Binding-site contacts:
Ligand atom C7 contacts residue ASN773 of chain 1.D at 3.4 Å.
Ligand atom C1 contacts residue ASN773 of chain 1.D at 1.4 Å.
Ligand atom C8 contacts residue ASN773 of chain 1.D at 4.4 Å.
Ligand atom O7 contacts residue TYR770 of chain 1.D at 4.0 Å.
Ligand atom C7 contacts residue SER771 of chain 1.D at 4.2 Å.
Ligand atom C6 contacts residue GLN753 of chain 1.D at 4.3 Å.
Ligand atom C5 contacts residue ASN773 of chain 1.D at 3.7 Å.
Ligand atom N2 contacts residue ASN773 of chain 1.D at 2.8 Å (h-bond).
Ligand atom C4 contacts residue ASN773 of chain 1.D at 4.2 Å.
Ligand atom C1 contacts residue SER771 of chain 1.D at 3.6 Å.
Ligand atom C2 contacts residue ASN773 of chain 1.D at 2.4 Å.
Ligand atom C3 contacts residue ASN773 of chain 1.D at 3.8 Å.
Ligand atom O5 contacts residue ASN773 of chain 1.D at 2.4 Å (h-bond).
Ligand atom O5 contacts residue SER771 of chain 1.D at 4.3 Å.
Ligand atom O7 contacts residue SER771 of chain 1.D at 3.3 Å (h-bond).
Ligand atom O7 contacts residue ASN773 of chain 1.D at 3.6 Å (h-bond).

Sequence of chain 1.D:
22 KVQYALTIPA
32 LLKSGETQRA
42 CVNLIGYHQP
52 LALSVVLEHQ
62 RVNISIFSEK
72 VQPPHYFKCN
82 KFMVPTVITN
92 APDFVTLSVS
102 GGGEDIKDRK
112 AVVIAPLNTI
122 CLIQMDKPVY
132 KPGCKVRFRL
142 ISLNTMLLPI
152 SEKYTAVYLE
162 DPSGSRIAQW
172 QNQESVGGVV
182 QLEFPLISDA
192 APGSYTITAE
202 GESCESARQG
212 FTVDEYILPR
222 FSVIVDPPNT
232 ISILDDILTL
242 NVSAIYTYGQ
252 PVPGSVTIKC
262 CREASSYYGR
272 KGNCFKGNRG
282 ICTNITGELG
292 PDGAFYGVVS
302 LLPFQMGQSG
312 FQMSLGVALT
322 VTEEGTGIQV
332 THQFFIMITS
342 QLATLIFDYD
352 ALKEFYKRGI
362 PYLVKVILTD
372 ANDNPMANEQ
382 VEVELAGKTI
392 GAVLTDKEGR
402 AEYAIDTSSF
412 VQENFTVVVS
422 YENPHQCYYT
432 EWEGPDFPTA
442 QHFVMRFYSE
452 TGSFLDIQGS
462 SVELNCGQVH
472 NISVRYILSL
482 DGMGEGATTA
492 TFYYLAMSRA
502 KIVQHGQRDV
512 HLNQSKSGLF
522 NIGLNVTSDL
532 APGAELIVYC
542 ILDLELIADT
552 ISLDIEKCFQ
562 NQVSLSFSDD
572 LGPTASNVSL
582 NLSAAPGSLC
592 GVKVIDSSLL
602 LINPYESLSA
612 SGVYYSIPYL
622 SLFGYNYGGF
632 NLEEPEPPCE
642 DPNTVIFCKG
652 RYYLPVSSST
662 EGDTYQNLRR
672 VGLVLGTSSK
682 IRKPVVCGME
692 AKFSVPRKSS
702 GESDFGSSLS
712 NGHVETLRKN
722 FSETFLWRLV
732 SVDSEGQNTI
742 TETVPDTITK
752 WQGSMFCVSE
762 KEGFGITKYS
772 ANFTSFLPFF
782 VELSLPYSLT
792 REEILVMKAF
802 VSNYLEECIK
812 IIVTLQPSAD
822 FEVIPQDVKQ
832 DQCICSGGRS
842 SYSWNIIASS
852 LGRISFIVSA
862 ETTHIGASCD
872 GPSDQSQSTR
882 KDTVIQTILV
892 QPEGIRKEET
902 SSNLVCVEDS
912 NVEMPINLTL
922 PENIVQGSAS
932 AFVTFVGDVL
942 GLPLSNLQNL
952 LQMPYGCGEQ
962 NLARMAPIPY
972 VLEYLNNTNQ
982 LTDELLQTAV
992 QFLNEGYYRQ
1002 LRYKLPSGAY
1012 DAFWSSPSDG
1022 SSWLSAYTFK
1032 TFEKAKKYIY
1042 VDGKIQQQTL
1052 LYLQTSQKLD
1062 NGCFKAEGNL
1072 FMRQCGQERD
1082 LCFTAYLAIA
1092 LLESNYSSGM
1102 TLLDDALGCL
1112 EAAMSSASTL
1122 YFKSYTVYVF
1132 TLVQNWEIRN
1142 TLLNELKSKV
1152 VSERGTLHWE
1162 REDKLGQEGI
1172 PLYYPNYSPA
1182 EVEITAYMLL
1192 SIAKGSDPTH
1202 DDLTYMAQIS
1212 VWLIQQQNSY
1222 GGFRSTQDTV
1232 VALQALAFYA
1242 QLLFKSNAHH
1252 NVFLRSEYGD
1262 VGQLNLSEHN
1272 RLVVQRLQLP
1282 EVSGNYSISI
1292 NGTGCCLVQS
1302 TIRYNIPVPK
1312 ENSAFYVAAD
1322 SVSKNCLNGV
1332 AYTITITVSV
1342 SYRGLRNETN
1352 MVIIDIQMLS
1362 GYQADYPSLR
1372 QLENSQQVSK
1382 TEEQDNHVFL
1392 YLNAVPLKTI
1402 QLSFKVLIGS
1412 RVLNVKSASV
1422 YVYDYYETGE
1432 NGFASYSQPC

The small molecule below binds the protein below.
Small molecule (SMILES): CC(=O)N[C@@H]1[C@@H](O)[C@H](O)[C@@H](CO)O[C@H]1O